Sequence of chain 35.F:
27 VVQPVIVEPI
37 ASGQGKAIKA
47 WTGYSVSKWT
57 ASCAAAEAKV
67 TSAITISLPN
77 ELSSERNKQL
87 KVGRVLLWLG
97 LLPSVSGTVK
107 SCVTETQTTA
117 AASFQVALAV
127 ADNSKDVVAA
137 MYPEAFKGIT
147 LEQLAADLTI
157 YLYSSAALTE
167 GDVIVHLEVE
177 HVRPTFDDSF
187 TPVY

Binding-site contacts:
Ligand atom C5 contacts residue TRP47 of chain 35.F at 3.8 Å (hydrophobic).
Ligand atom N3 contacts residue TRP47 of chain 35.F at 3.4 Å.
Ligand atom O2' contacts residue LYS143 of chain 35.F at 3.8 Å.
Ligand atom C3' contacts residue GLU140 of chain 35.F at 3.8 Å.
Ligand atom C8 contacts residue LYS143 of chain 35.F at 2.7 Å.
Ligand atom C5' contacts residue ARG90 of chain 35.F at 4.3 Å.
Ligand atom C2' contacts residue GLU140 of chain 35.F at 3.0 Å.
Ligand atom N9 contacts residue LYS143 of chain 35.F at 3.2 Å (salt-bridge).
Ligand atom C1' contacts residue TRP47 of chain 35.F at 3.7 Å (hydrophobic).
Ligand atom N9 contacts residue GLU140 of chain 35.F at 4.1 Å.
Ligand atom C4' contacts residue GLU140 of chain 35.F at 3.4 Å.
Ligand atom C1' contacts residue LYS143 of chain 35.F at 3.2 Å.
Ligand atom N7 contacts residue TRP47 of chain 35.F at 3.6 Å.
Ligand atom N7 contacts residue LYS143 of chain 35.F at 3.8 Å.
Ligand atom N9 contacts residue TRP47 of chain 35.F at 3.3 Å.
Ligand atom O4' contacts residue LYS143 of chain 35.F at 4.4 Å.
Ligand atom C6 contacts residue TRP47 of chain 35.F at 3.7 Å (hydrophobic).
Ligand atom C2' contacts residue LYS143 of chain 35.F at 3.7 Å.
Ligand atom O4' contacts residue TRP47 of chain 35.F at 3.4 Å.
Ligand atom O2' contacts residue GLU140 of chain 35.F at 2.3 Å (salt-bridge).
Ligand atom O4' contacts residue LYS143 of chain 35.F at 4.2 Å.
Ligand atom N1 contacts residue TRP47 of chain 35.F at 3.7 Å.
Ligand atom C2 contacts residue TRP47 of chain 35.F at 3.4 Å (hydrophobic).
Ligand atom C8 contacts residue TRP47 of chain 35.F at 3.6 Å (hydrophobic).
Ligand atom N6 contacts residue TRP47 of chain 35.F at 4.2 Å.
Ligand atom C4 contacts residue TRP47 of chain 35.F at 3.3 Å (hydrophobic).
Ligand atom C1' contacts residue GLU140 of chain 35.F at 2.7 Å.
Ligand atom O4' contacts residue GLU140 of chain 35.F at 3.0 Å (salt-bridge).
Ligand atom O3' contacts residue GLU140 of chain 35.F at 4.4 Å.

A protein and the small-molecule ligand that binds it are described below.
Small molecule (SMILES): Nc1ncnc2c1ncn2[C@@H]1O[C@H]([C@@H]2O[C@@H]3[C@H](O[P](=O)(O)O2)[C@@H](CO[P](=O)(O)O[C@H]2[C@@H](O)[C@H](n4cnc5c(N)ncnc54)O[C@@H]2COP(=O)=O)O[C@H]3n2ccc(=O)[nH]c2=O)[C@@H](O[P](=O)(O)OC[C@H]2O[C@@H](n3ccc(=O)[nH]c3=O)[C@H](O)[C@@H]2O)[C@H]1O